Binding-site contacts:
Ligand atom O contacts residue GLY575 of chain 1.A at 4.1 Å.
Ligand atom OD1 contacts residue SER582 of chain 1.A at 3.4 Å.
Ligand atom OD2 contacts residue ALA576 of chain 1.A at 3.6 Å.
Ligand atom C contacts residue GLY575 of chain 1.A at 4.2 Å.
Ligand atom CG contacts residue VAL580 of chain 1.A at 4.3 Å (hydrophobic).
Ligand atom CB contacts residue ASN413 of chain 1.A at 3.8 Å.
Ligand atom OD1 contacts residue ASN413 of chain 1.A at 3.2 Å (h-bond).
Ligand atom CG contacts residue SER582 of chain 1.A at 3.4 Å.
Ligand atom N contacts residue ALA574 of chain 1.A at 4.3 Å.
Ligand atom O contacts residue ARG412 of chain 1.A at 3.4 Å (salt-bridge).
Ligand atom N contacts residue ARG416 of chain 1.A at 3.8 Å.
Ligand atom OD2 contacts residue ARG577 of chain 1.A at 3.3 Å (salt-bridge).
Ligand atom CG contacts residue ASN413 of chain 1.A at 4.0 Å.
Ligand atom OD2 contacts residue SER582 of chain 1.A at 2.5 Å (h-bond).
Ligand atom N contacts residue GLY575 of chain 1.A at 3.4 Å (h-bond).
Ligand atom OXT contacts residue ALA574 of chain 1.A at 3.7 Å.
Ligand atom N contacts residue THR584 of chain 1.A at 3.7 Å.
Ligand atom OXT contacts residue ARG416 of chain 1.A at 2.9 Å (salt-bridge).
Ligand atom C contacts residue ARG412 of chain 1.A at 3.5 Å.
Ligand atom CA contacts residue ARG416 of chain 1.A at 3.4 Å.
Ligand atom CA contacts residue ASN413 of chain 1.A at 4.0 Å.
Ligand atom O contacts residue ARG577 of chain 1.A at 3.9 Å.
Ligand atom O contacts residue ALA574 of chain 1.A at 4.3 Å.
Ligand atom C contacts residue ARG416 of chain 1.A at 3.8 Å.
Ligand atom C contacts residue ALA574 of chain 1.A at 4.1 Å (hydrophobic).
Ligand atom OD1 contacts residue VAL583 of chain 1.A at 3.5 Å (h-bond).
Ligand atom OD2 contacts residue VAL583 of chain 1.A at 4.3 Å.
Ligand atom CA contacts residue GLY575 of chain 1.A at 4.2 Å.
Ligand atom CG contacts residue ARG577 of chain 1.A at 4.2 Å.
Ligand atom OXT contacts residue ARG412 of chain 1.A at 2.9 Å (salt-bridge).
Ligand atom CB contacts residue ARG577 of chain 1.A at 4.0 Å.
Ligand atom CG contacts residue VAL583 of chain 1.A at 4.3 Å (hydrophobic).
Ligand atom OD2 contacts residue GLY575 of chain 1.A at 4.0 Å.
Ligand atom CB contacts residue ARG416 of chain 1.A at 4.4 Å.
Ligand atom OD2 contacts residue THR584 of chain 1.A at 3.8 Å.
Ligand atom OD1 contacts residue VAL580 of chain 1.A at 4.4 Å.

This small molecule binds to this protein.
Small molecule (SMILES): N[C@@H](CC(=O)O)C(=O)O

Sequence of chain 1.A:
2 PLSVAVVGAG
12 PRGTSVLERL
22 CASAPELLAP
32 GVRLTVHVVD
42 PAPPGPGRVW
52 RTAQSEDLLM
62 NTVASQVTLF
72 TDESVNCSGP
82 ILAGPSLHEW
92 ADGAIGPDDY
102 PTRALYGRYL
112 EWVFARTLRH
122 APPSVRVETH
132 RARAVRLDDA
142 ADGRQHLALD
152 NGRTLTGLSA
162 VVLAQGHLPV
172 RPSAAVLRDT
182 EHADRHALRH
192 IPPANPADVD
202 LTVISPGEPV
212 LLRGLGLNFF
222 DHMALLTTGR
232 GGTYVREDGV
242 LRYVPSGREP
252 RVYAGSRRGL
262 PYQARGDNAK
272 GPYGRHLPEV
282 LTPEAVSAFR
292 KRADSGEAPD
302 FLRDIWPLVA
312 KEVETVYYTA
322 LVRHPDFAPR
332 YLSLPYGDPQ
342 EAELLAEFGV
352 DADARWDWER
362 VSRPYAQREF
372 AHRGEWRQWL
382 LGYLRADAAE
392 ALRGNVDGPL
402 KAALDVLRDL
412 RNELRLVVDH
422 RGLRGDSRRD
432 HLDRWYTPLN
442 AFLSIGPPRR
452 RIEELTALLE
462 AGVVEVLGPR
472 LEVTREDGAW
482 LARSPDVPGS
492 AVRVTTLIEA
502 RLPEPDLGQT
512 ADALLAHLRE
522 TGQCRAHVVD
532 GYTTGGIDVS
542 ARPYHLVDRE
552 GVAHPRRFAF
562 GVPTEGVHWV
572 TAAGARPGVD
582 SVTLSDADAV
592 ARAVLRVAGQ